Sequence of chain 2.A:
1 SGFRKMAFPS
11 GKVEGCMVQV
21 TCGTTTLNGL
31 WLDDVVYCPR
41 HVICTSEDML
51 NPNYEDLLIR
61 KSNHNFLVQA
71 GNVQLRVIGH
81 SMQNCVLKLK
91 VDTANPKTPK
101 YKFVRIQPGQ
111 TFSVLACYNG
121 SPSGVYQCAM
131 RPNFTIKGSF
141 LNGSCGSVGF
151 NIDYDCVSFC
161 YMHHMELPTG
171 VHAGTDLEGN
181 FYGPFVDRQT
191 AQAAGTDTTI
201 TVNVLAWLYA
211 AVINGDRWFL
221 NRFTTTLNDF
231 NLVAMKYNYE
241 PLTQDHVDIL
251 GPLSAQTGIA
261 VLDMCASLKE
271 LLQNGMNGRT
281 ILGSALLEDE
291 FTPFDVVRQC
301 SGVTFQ

Binding-site contacts:
Ligand atom C12 contacts residue GLU166 of chain 1.A at 3.2 Å.
Ligand atom N5 contacts residue GLU166 of chain 1.A at 3.2 Å (salt-bridge).
Ligand atom C13 contacts residue PRO168 of chain 1.A at 3.6 Å (hydrophobic).
Ligand atom O3 contacts residue HIS41 of chain 1.A at 2.6 Å (h-bond).
Ligand atom O2 contacts residue GLU166 of chain 1.A at 2.9 Å (salt-bridge).
Ligand atom N5 contacts residue PHE140 of chain 1.A at 3.2 Å (h-bond).
Ligand atom C6 contacts residue ARG188 of chain 1.A at 3.8 Å.
Ligand atom C20 contacts residue CYS145 of chain 1.A at 3.2 Å (hydrophobic).
Ligand atom O4 contacts residue ASN142 of chain 1.A at 3.6 Å.
Ligand atom C7 contacts residue ASP187 of chain 1.A at 3.6 Å.
Ligand atom O5 contacts residue PHE140 of chain 1.A at 3.4 Å.
Ligand atom C2 contacts residue HIS164 of chain 1.A at 3.5 Å.
Ligand atom C1 contacts residue HIS164 of chain 1.A at 3.6 Å.
Ligand atom C18 contacts residue CYS145 of chain 1.A at 1.7 Å (hydrophobic).
Ligand atom N4 contacts residue CYS145 of chain 1.A at 3.7 Å.
Ligand atom C19 contacts residue GLY143 of chain 1.A at 3.5 Å.
Ligand atom C19 contacts residue ASN142 of chain 1.A at 3.6 Å.
Ligand atom F1 contacts residue GLU166 of chain 1.A at 2.8 Å.
Ligand atom O4 contacts residue CYS145 of chain 1.A at 2.9 Å (h-bond).
Ligand atom O3 contacts residue CYS145 of chain 1.A at 2.5 Å (h-bond).
Ligand atom N3 contacts residue CYS145 of chain 1.A at 3.1 Å (h-bond).
Ligand atom F2 contacts residue PRO168 of chain 1.A at 3.6 Å.
Ligand atom O5 contacts residue HIS172 of chain 1.A at 3.7 Å.
Ligand atom O4 contacts residue GLY143 of chain 1.A at 2.7 Å (h-bond).
Ligand atom C24 contacts residue HIS163 of chain 1.A at 3.8 Å.
Ligand atom O5 contacts residue HIS163 of chain 1.A at 2.6 Å (h-bond).
Ligand atom O4 contacts residue SER144 of chain 1.A at 3.1 Å (h-bond).
Ligand atom N2 contacts residue GLU166 of chain 1.A at 3.0 Å (salt-bridge).
Ligand atom C11 contacts residue GLU166 of chain 1.A at 3.4 Å.
Ligand atom C24 contacts residue GLU166 of chain 1.A at 3.6 Å.
Ligand atom N4 contacts residue GLY143 of chain 1.A at 3.6 Å (h-bond).
Ligand atom C4 contacts residue MET49 of chain 1.A at 3.6 Å (hydrophobic).
Ligand atom F1 contacts residue LEU167 of chain 1.A at 3.3 Å.
Ligand atom C17 contacts residue CYS145 of chain 1.A at 2.7 Å (hydrophobic).
Ligand atom C18 contacts residue HIS41 of chain 1.A at 3.7 Å.
Ligand atom N4 contacts residue ASN142 of chain 1.A at 3.5 Å (h-bond).
Ligand atom F3 contacts residue GLN189 of chain 1.A at 3.6 Å.
Ligand atom O2 contacts residue MET165 of chain 1.A at 3.5 Å.
Ligand atom N3 contacts residue HIS164 of chain 1.A at 2.8 Å (h-bond).
Ligand atom C19 contacts residue CYS145 of chain 1.A at 2.7 Å (hydrophobic).

The protein below binds the small molecule below.
Small molecule (SMILES): CC1(C)[C@@H]2[C@@H](C(=O)N[C@@H](C[C@@H]3CCNC3=O)[C@@H](O)C(N)=O)N(C(=O)CNc3c(F)cc(F)cc3F)C[C@@H]21

Sequence of chain 1.A:
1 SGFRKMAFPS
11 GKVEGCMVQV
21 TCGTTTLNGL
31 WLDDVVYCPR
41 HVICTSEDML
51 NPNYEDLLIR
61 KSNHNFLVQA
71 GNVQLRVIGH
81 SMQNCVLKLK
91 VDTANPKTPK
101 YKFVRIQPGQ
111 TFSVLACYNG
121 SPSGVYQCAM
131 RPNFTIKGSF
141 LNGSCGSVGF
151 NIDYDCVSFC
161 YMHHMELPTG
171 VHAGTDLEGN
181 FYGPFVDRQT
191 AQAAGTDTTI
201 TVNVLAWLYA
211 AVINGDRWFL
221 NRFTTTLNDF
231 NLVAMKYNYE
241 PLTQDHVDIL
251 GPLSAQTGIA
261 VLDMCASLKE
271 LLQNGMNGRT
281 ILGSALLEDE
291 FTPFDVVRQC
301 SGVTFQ